Sequence of chain 6.L:
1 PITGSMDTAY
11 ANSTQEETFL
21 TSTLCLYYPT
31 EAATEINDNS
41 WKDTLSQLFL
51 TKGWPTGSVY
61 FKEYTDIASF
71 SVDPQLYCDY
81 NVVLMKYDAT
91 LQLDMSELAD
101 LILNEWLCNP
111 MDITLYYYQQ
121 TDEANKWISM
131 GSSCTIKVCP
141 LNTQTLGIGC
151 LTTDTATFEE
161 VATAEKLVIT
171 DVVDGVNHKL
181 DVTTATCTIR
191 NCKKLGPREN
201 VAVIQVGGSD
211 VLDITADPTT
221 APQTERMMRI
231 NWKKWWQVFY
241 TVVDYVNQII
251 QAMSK

The protein below binds the small molecule below.
Small molecule (SMILES): CC(=O)N[C@H]1[C@H](O[C@H]2[C@H](O)[C@@H](NC(C)=O)CO[C@@H]2CO)O[C@H](CO)[C@@H](O)[C@@H]1O

Binding-site contacts:
Ligand atom N2 contacts residue ASN12 of chain 6.L at 3.8 Å.
Ligand atom C5 contacts residue ASN12 of chain 6.L at 4.0 Å.
Ligand atom O7 contacts residue ASN12 of chain 6.L at 3.7 Å.
Ligand atom C7 contacts residue ASN12 of chain 6.L at 3.9 Å.
Ligand atom C2 contacts residue ASN12 of chain 6.L at 3.2 Å.
Ligand atom C1 contacts residue ASN12 of chain 6.L at 2.1 Å.
Ligand atom O5 contacts residue ASN12 of chain 6.L at 2.6 Å (h-bond).